Binding-site contacts:
Ligand atom CL1 contacts residue ARG24 of chain 1.DB at 4.3 Å.
Ligand atom O2 contacts residue GLY26 of chain 1.DB at 4.5 Å.
Ligand atom O2 contacts residue ILE23 of chain 1.DB at 4.4 Å.
Ligand atom O2 contacts residue ALA25 of chain 1.DB at 2.5 Å.
Ligand atom CL2 contacts residue GLY26 of chain 1.DB at 2.2 Å.
Ligand atom O9A contacts residue GLY26 of chain 1.DB at 4.3 Å.
Ligand atom C1 contacts residue ALA25 of chain 1.DB at 2.4 Å (hydrophobic).
Ligand atom CL1 contacts residue GLY26 of chain 1.DB at 3.7 Å.
Ligand atom C2 contacts residue GLY26 of chain 1.DB at 4.0 Å.
Ligand atom N2 contacts residue ALA25 of chain 1.DB at 4.0 Å.
Ligand atom C1 contacts residue GLY26 of chain 1.DB at 2.7 Å.
Ligand atom CL2 contacts residue PRO27 of chain 1.DB at 4.1 Å.
Ligand atom CL2 contacts residue ALA25 of chain 1.DB at 3.8 Å.
Ligand atom C2 contacts residue ALA25 of chain 1.DB at 2.8 Å (hydrophobic).
Ligand atom CL1 contacts residue ALA25 of chain 1.DB at 3.3 Å.

Sequence of chain 1.DB:
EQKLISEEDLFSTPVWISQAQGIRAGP

The protein below binds the small molecule below.
Small molecule (SMILES): O=C(N[C@H](CO)[C@H](O)c1ccc([N+](=O)[O-])cc1)C(Cl)Cl